Binding-site contacts:
Ligand atom C8 contacts residue ASN297 of chain 1.C at 3.7 Å.
Ligand atom C8 contacts residue SER335 of chain 1.C at 4.3 Å.
Ligand atom C7 contacts residue GLN295 of chain 1.C at 4.0 Å.
Ligand atom C3 contacts residue GLN295 of chain 1.C at 3.5 Å.
Ligand atom O7 contacts residue ASN333 of chain 1.C at 4.2 Å.
Ligand atom O3 contacts residue GLN295 of chain 1.C at 4.1 Å.
Ligand atom C1 contacts residue ASN297 of chain 1.C at 1.5 Å.
Ligand atom C5 contacts residue ASN297 of chain 1.C at 3.8 Å.
Ligand atom N2 contacts residue ASN297 of chain 1.C at 3.0 Å (h-bond).
Ligand atom C7 contacts residue ASN297 of chain 1.C at 3.3 Å.
Ligand atom C2 contacts residue GLN295 of chain 1.C at 3.7 Å.
Ligand atom N2 contacts residue GLN295 of chain 1.C at 3.0 Å (h-bond).
Ligand atom O7 contacts residue ASN297 of chain 1.C at 3.4 Å (h-bond).
Ligand atom O6 contacts residue ASN411 of chain 1.C at 4.3 Å.
Ligand atom C2 contacts residue ASN297 of chain 1.C at 2.5 Å.
Ligand atom C8 contacts residue GLN295 of chain 1.C at 3.4 Å.
Ligand atom C3 contacts residue ASN297 of chain 1.C at 3.9 Å.
Ligand atom C8 contacts residue ASN333 of chain 1.C at 3.5 Å.
Ligand atom C4 contacts residue ASN297 of chain 1.C at 4.4 Å.
Ligand atom C1 contacts residue GLN295 of chain 1.C at 4.0 Å.
Ligand atom O7 contacts residue SER413 of chain 1.C at 4.4 Å.
Ligand atom O5 contacts residue ASN297 of chain 1.C at 2.4 Å (h-bond).
Ligand atom C1 contacts residue VAL446 of chain 1.C at 4.3 Å (hydrophobic).
Ligand atom C7 contacts residue ASN333 of chain 1.C at 4.4 Å.

A protein and the small-molecule ligand that binds it are described below.
Small molecule (SMILES): CC(=O)N[C@H]1[C@H](O[C@H]2[C@H](O)[C@@H](NC(C)=O)CO[C@@H]2CO)O[C@H](CO)[C@@H](O)[C@@H]1O

Sequence of chain 1.C:
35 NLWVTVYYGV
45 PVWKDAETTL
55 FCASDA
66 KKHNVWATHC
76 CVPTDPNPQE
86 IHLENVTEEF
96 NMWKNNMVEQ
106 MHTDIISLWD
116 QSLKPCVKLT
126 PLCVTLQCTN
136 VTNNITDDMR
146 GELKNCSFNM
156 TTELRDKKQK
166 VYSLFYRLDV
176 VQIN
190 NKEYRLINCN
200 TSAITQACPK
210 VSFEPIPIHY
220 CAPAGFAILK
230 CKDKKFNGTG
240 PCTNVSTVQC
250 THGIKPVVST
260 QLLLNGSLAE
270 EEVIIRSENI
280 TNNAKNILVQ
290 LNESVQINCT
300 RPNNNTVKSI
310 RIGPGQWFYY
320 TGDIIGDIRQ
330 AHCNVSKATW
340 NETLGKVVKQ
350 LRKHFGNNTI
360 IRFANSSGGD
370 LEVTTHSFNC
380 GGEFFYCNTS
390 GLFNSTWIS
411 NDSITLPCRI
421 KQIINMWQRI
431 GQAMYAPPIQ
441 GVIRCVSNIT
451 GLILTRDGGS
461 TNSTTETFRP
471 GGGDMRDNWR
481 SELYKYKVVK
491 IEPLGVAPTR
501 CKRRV